This small molecule binds to this protein.
Small molecule (SMILES): CC(=O)N[C@H]1[C@H](O[C@H]2[C@H](O)[C@@H](NC(C)=O)CO[C@@H]2CO)O[C@H](CO)[C@@H](O)[C@@H]1O

Binding-site contacts:
Ligand atom C5 contacts residue ASN12 of chain 1.K at 4.2 Å.
Ligand atom C2 contacts residue ASN12 of chain 1.K at 3.3 Å.
Ligand atom O7 contacts residue ASN12 of chain 1.K at 3.6 Å.
Ligand atom C7 contacts residue ASN12 of chain 1.K at 3.9 Å.
Ligand atom C1 contacts residue ASN12 of chain 1.K at 2.2 Å.
Ligand atom O5 contacts residue ASN12 of chain 1.K at 2.8 Å (h-bond).
Ligand atom N2 contacts residue ASN12 of chain 1.K at 3.8 Å.

Sequence of chain 1.K:
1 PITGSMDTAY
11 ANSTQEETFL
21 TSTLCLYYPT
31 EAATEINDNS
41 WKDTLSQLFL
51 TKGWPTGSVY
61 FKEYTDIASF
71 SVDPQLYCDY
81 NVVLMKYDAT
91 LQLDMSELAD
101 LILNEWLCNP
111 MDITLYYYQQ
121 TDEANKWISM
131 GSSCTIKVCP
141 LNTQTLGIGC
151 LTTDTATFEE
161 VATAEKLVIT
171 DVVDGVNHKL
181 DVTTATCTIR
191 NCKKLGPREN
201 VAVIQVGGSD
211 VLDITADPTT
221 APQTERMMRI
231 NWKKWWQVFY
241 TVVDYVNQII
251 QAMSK